Binding-site contacts:
Ligand atom C10 contacts residue GLU108 of chain 1.B at 4.4 Å.
Ligand atom C11 contacts residue ASN90 of chain 1.B at 3.0 Å.
Ligand atom C2 contacts residue ASN109 of chain 1.B at 3.7 Å.
Ligand atom C13 contacts residue ILE84 of chain 1.B at 3.6 Å (hydrophobic).
Ligand atom C10 contacts residue ASN90 of chain 1.B at 2.8 Å.
Ligand atom C2 contacts residue ASN88 of chain 1.B at 4.0 Å.
Ligand atom N3 contacts residue ALA86 of chain 1.B at 3.6 Å.
Ligand atom N1 contacts residue ASN88 of chain 1.B at 3.6 Å (h-bond).
Ligand atom C12 contacts residue ILE84 of chain 1.B at 4.0 Å (hydrophobic).
Ligand atom C18 contacts residue GLU108 of chain 1.B at 4.0 Å.
Ligand atom CL contacts residue PRO38 of chain 1.B at 4.1 Å.
Ligand atom C11 contacts residue ILE84 of chain 1.B at 4.3 Å (hydrophobic).
Ligand atom C1 contacts residue ASN90 of chain 1.B at 4.1 Å.
Ligand atom C5 contacts residue LEU39 of chain 1.B at 4.2 Å (hydrophobic).
Ligand atom C15 contacts residue ASP85 of chain 1.B at 2.5 Å.
Ligand atom C18 contacts residue MET107 of chain 1.B at 3.7 Å (hydrophobic).
Ligand atom C14 contacts residue ALA86 of chain 1.B at 4.2 Å (hydrophobic).
Ligand atom C13 contacts residue ALA86 of chain 1.B at 4.0 Å (hydrophobic).
Ligand atom C14 contacts residue ASP85 of chain 1.B at 4.0 Å.
Ligand atom C3 contacts residue ASN90 of chain 1.B at 4.1 Å.
Ligand atom C2 contacts residue ALA86 of chain 1.B at 4.2 Å (hydrophobic).
Ligand atom N2 contacts residue LEU39 of chain 1.B at 4.4 Å.
Ligand atom C1 contacts residue ASN109 of chain 1.B at 3.6 Å.
Ligand atom N3 contacts residue ILE84 of chain 1.B at 4.4 Å.
Ligand atom C12 contacts residue ALA86 of chain 1.B at 3.4 Å (hydrophobic).
Ligand atom C12 contacts residue ASN90 of chain 1.B at 3.7 Å.
Ligand atom C2 contacts residue ASN90 of chain 1.B at 3.3 Å.
Ligand atom C1 contacts residue ALA86 of chain 1.B at 4.5 Å (hydrophobic).
Ligand atom C6 contacts residue PRO38 of chain 1.B at 4.1 Å (hydrophobic).
Ligand atom C1 contacts residue ASN88 of chain 1.B at 3.2 Å.
Ligand atom N2 contacts residue ASN90 of chain 1.B at 4.1 Å.
Ligand atom C15 contacts residue ILE84 of chain 1.B at 3.5 Å (hydrophobic).
Ligand atom C18 contacts residue ASN90 of chain 1.B at 3.0 Å.
Ligand atom C18 contacts residue LEU39 of chain 1.B at 3.9 Å (hydrophobic).
Ligand atom C15 contacts residue ALA86 of chain 1.B at 3.6 Å (hydrophobic).
Ligand atom C14 contacts residue ILE84 of chain 1.B at 3.9 Å (hydrophobic).

This small molecule binds to this protein.
Small molecule (SMILES): CCN(CC)CCC[C@H](C)Nc1ccnc2cc(Cl)ccc12

Sequence of chain 1.B:
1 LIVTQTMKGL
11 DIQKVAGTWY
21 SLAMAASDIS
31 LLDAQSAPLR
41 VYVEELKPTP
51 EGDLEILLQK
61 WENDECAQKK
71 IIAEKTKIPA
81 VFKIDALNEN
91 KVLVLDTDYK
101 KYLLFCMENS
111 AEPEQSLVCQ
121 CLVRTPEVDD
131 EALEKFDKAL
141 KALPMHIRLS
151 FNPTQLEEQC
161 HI